Sequence of chain 1.UA:
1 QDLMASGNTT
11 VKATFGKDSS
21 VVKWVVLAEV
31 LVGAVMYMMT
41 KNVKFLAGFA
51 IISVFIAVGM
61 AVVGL

A small-molecule ligand and the protein it binds are described below.
Small molecule (SMILES): CCOP(=O)(O)OC[C@H](O)CO

Sequence of chain 1.FA:
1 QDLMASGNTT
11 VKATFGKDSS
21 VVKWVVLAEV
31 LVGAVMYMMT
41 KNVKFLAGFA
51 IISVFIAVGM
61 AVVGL

Binding-site contacts:
Ligand atom C1 contacts residue VAL35 of chain 1.TA at 4.0 Å (hydrophobic).
Ligand atom O2 contacts residue LYS44 of chain 1.FA at 3.3 Å.
Ligand atom O3 contacts residue VAL43 of chain 1.FA at 4.5 Å.
Ligand atom O3 contacts residue LYS44 of chain 1.FA at 3.4 Å.
Ligand atom C1 contacts residue VAL43 of chain 1.FA at 4.4 Å (hydrophobic).
Ligand atom P1 contacts residue MET38 of chain 1.UA at 3.6 Å.
Ligand atom C3 contacts residue MET39 of chain 1.UA at 4.1 Å (hydrophobic).
Ligand atom O4 contacts residue MET38 of chain 1.UA at 2.9 Å (h-bond).
Ligand atom O4 contacts residue MET39 of chain 1.UA at 3.8 Å.
Ligand atom O3 contacts residue MET39 of chain 1.UA at 4.2 Å.
Ligand atom O1 contacts residue MET38 of chain 1.UA at 3.6 Å.
Ligand atom C4 contacts residue MET39 of chain 1.UA at 3.8 Å (hydrophobic).
Ligand atom C2 contacts residue LYS44 of chain 1.FA at 4.3 Å.
Ligand atom O1 contacts residue VAL43 of chain 1.FA at 4.2 Å.
Ligand atom P1 contacts residue VAL43 of chain 1.FA at 4.2 Å.
Ligand atom C2 contacts residue VAL43 of chain 1.FA at 3.3 Å (hydrophobic).
Ligand atom C1 contacts residue VAL32 of chain 1.TA at 3.8 Å (hydrophobic).
Ligand atom O3 contacts residue MET38 of chain 1.UA at 3.5 Å (h-bond).
Ligand atom C3 contacts residue MET38 of chain 1.UA at 3.6 Å (hydrophobic).
Ligand atom O5 contacts residue MET39 of chain 1.UA at 2.9 Å (h-bond).
Ligand atom O2 contacts residue VAL43 of chain 1.FA at 3.6 Å (h-bond).
Ligand atom P1 contacts residue LYS44 of chain 1.FA at 3.8 Å.

Sequence of chain 1.TA:
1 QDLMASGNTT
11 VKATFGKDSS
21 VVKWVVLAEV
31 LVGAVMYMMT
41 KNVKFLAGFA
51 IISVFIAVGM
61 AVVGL